Binding-site contacts:
Ligand atom O6 contacts residue ASP233 of chain 1.B at 3.9 Å.
Ligand atom O3 contacts residue PHE205 of chain 1.C at 3.2 Å.
Ligand atom C4 contacts residue LYS176 of chain 1.B at 4.1 Å.
Ligand atom C3 contacts residue ARG230 of chain 1.B at 3.4 Å.
Ligand atom O4 contacts residue ARG236 of chain 1.B at 2.3 Å (salt-bridge).
Ligand atom C4 contacts residue ARG236 of chain 1.B at 3.4 Å.
Ligand atom O2 contacts residue PHE205 of chain 1.C at 4.3 Å.
Ligand atom O3 contacts residue ASN240 of chain 1.B at 4.4 Å.
Ligand atom O6 contacts residue ARG236 of chain 1.B at 2.7 Å (salt-bridge).
Ligand atom C1 contacts residue ARG230 of chain 1.B at 4.2 Å.
Ligand atom O3 contacts residue ARG230 of chain 1.B at 4.4 Å.
Ligand atom C5 contacts residue ARG230 of chain 1.B at 4.0 Å.
Ligand atom O6 contacts residue ILE237 of chain 1.B at 4.4 Å.
Ligand atom C4 contacts residue ASP233 of chain 1.B at 4.5 Å.
Ligand atom O5 contacts residue ARG230 of chain 1.B at 3.6 Å (salt-bridge).
Ligand atom O4 contacts residue GLU173 of chain 1.B at 2.7 Å (salt-bridge).
Ligand atom O4 contacts residue LYS176 of chain 1.B at 3.3 Å.
Ligand atom O4 contacts residue ARG230 of chain 1.B at 4.4 Å.
Ligand atom C4 contacts residue GLU173 of chain 1.B at 3.7 Å.
Ligand atom C5 contacts residue ASP233 of chain 1.B at 4.1 Å.
Ligand atom O4 contacts residue ASN240 of chain 1.B at 4.5 Å.
Ligand atom C6 contacts residue LYS176 of chain 1.B at 3.3 Å.
Ligand atom O1 contacts residue ASP233 of chain 1.B at 4.2 Å.
Ligand atom O4 contacts residue ASP233 of chain 1.B at 3.4 Å (salt-bridge).
Ligand atom O6 contacts residue LYS176 of chain 1.B at 3.4 Å (salt-bridge).
Ligand atom O2 contacts residue ARG230 of chain 1.B at 3.2 Å (salt-bridge).
Ligand atom O6 contacts residue TYR126 of chain 1.B at 3.7 Å.
Ligand atom C4 contacts residue ARG230 of chain 1.B at 4.1 Å.
Ligand atom O4 contacts residue HIS118 of chain 1.C at 4.2 Å.
Ligand atom C5 contacts residue ARG236 of chain 1.B at 3.9 Å.
Ligand atom C6 contacts residue ARG236 of chain 1.B at 3.4 Å.
Ligand atom O3 contacts residue GLU173 of chain 1.B at 2.2 Å (salt-bridge).
Ligand atom O6 contacts residue PHE238 of chain 1.B at 4.4 Å.
Ligand atom C3 contacts residue GLU173 of chain 1.B at 3.4 Å.
Ligand atom O2 contacts residue ASP233 of chain 1.B at 3.2 Å.
Ligand atom O2 contacts residue ALA234 of chain 1.B at 4.3 Å.
Ligand atom C5 contacts residue LYS176 of chain 1.B at 4.2 Å.
Ligand atom C6 contacts residue ASP233 of chain 1.B at 4.4 Å.
Ligand atom C2 contacts residue ARG230 of chain 1.B at 3.8 Å.
Ligand atom O3 contacts residue ILE237 of chain 1.B at 4.3 Å.

Sequence of chain 1.B:
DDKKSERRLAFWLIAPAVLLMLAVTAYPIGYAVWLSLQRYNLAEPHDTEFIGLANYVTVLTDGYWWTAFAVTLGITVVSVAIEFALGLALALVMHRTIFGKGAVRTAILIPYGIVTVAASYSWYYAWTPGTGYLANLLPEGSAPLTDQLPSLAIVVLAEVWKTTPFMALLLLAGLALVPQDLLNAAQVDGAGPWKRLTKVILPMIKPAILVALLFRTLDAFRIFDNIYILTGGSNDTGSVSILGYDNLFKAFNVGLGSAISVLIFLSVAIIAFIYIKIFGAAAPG

Sequence of chain 1.C:
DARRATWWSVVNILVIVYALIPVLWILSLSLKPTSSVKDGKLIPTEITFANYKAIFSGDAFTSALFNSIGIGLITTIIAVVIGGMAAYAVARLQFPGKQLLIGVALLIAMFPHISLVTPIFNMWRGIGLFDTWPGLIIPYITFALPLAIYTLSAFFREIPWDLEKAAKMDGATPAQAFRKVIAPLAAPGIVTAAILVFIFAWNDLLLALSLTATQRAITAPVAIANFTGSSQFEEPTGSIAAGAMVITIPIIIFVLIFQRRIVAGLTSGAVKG

A small-molecule ligand and the protein it binds are described below.
Small molecule (SMILES): OC[C@H]1O[C@H](O[C@H]2O[C@H](CO)[C@@H](O)[C@H](O)[C@H]2O)[C@H](O)[C@@H](O)[C@@H]1O